Sequence of chain 2.B:
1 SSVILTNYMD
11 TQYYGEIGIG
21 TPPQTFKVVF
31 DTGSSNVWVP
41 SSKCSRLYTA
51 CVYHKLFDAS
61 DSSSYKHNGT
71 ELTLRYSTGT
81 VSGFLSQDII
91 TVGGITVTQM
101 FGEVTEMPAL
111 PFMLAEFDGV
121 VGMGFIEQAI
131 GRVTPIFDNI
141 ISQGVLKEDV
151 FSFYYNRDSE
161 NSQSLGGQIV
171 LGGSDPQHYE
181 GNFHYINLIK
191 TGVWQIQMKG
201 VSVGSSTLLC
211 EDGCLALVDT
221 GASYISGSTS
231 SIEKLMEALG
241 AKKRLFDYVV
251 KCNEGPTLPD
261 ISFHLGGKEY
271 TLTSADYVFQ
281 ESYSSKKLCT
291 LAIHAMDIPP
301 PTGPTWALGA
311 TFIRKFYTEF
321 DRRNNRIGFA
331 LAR

The protein below binds the small molecule below.
Small molecule (SMILES): CC(C)C[C@H](O)[C@H](O)[C@@H](C[C@H]1CC=CCC1)NC(=O)[C@H](Cc1csc(N)n1)NC(=O)[C@H](Cc1ccccc1)NS(=O)(=O)N1CCOCC1

Binding-site contacts:
Ligand atom C8 contacts residue THR78 of chain 2.B at 3.5 Å.
Ligand atom O4 contacts residue TYR76 of chain 2.B at 3.5 Å.
Ligand atom O4 contacts residue SER77 of chain 2.B at 3.5 Å (h-bond).
Ligand atom C13 contacts residue SER77 of chain 2.B at 3.1 Å.
Ligand atom O1 contacts residue ALA222 of chain 2.B at 3.5 Å.
Ligand atom N4 contacts residue ALA307 of chain 2.B at 3.3 Å.
Ligand atom C1 contacts residue PRO111 of chain 2.B at 3.5 Å (hydrophobic).
Ligand atom N2 contacts residue SER223 of chain 2.B at 3.0 Å (h-bond).
Ligand atom C12 contacts residue SER77 of chain 2.B at 3.4 Å.
Ligand atom O5 contacts residue PRO111 of chain 2.B at 3.0 Å.
Ligand atom C2 contacts residue PRO111 of chain 2.B at 3.5 Å (hydrophobic).
Ligand atom C30 contacts residue THR78 of chain 2.B at 3.3 Å.
Ligand atom N5 contacts residue ALA222 of chain 2.B at 3.2 Å.
Ligand atom C1 contacts residue ALA115 of chain 2.B at 3.4 Å (hydrophobic).
Ligand atom O6 contacts residue TYR224 of chain 2.B at 3.4 Å.
Ligand atom S1 contacts residue MET296 of chain 2.B at 3.5 Å.
Ligand atom N4 contacts residue SER226 of chain 2.B at 2.8 Å (h-bond).
Ligand atom C31 contacts residue THR78 of chain 2.B at 3.5 Å.
Ligand atom S1 contacts residue SER226 of chain 2.B at 3.5 Å (h-bond).
Ligand atom C17 contacts residue ASP31 of chain 2.B at 3.3 Å.
Ligand atom N3 contacts residue GLY221 of chain 2.B at 2.7 Å (h-bond).
Ligand atom C18 contacts residue ASP31 of chain 2.B at 3.1 Å.
Ligand atom S1 contacts residue ALA307 of chain 2.B at 3.5 Å.
Ligand atom O3 contacts residue ASP219 of chain 2.B at 2.2 Å (salt-bridge).
Ligand atom C16 contacts residue ASP31 of chain 2.B at 3.1 Å.
Ligand atom C17 contacts residue TYR76 of chain 2.B at 3.2 Å (hydrophobic).
Ligand atom O2 contacts residue SER77 of chain 2.B at 3.0 Å (h-bond).
Ligand atom C24 contacts residue LEU114 of chain 2.B at 3.4 Å (hydrophobic).
Ligand atom C11 contacts residue MET296 of chain 2.B at 3.5 Å (hydrophobic).
Ligand atom C16 contacts residue GLY221 of chain 2.B at 3.4 Å.
Ligand atom O1 contacts residue SER223 of chain 2.B at 2.9 Å (h-bond).
Ligand atom C6 contacts residue GLN12 of chain 2.B at 3.5 Å.
Ligand atom C15 contacts residue SER226 of chain 2.B at 3.3 Å.
Ligand atom O6 contacts residue SER223 of chain 2.B at 3.4 Å (h-bond).
Ligand atom O2 contacts residue THR78 of chain 2.B at 3.2 Å (h-bond).
Ligand atom C11 contacts residue SER77 of chain 2.B at 3.0 Å.
Ligand atom N1 contacts residue THR78 of chain 2.B at 2.7 Å (h-bond).
Ligand atom N4 contacts residue TYR224 of chain 2.B at 3.0 Å (h-bond).
Ligand atom O3 contacts residue ASP31 of chain 2.B at 3.2 Å (salt-bridge).
Ligand atom C15 contacts residue ALA222 of chain 2.B at 3.5 Å (hydrophobic).